Sequence of chain 1.A:
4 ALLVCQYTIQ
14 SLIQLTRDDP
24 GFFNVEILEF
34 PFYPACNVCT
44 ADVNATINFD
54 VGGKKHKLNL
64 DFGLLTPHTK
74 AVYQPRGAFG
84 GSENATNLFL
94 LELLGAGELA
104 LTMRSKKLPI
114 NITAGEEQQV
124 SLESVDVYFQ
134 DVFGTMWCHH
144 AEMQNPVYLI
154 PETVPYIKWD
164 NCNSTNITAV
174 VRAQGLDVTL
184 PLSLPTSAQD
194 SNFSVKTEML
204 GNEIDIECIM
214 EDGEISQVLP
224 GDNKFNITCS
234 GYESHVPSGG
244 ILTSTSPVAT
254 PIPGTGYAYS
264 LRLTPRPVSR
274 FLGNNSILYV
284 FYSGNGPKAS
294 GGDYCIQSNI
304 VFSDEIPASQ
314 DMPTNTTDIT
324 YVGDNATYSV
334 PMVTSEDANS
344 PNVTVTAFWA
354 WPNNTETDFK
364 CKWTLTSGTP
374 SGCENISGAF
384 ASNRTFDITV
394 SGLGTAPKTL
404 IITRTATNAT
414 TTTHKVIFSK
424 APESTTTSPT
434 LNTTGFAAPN

A small-molecule ligand and the protein it binds are described below.
Small molecule (SMILES): CC(=O)N[C@H]1[C@H](O[C@H]2[C@H](O)[C@@H](NC(C)=O)CO[C@@H]2CO)O[C@H](CO)[C@@H](O)[C@@H]1O

Binding-site contacts:
Ligand atom O5 contacts residue ASN435 of chain 1.A at 2.8 Å (h-bond).
Ligand atom C2 contacts residue ASN435 of chain 1.A at 3.5 Å.
Ligand atom N2 contacts residue ASN435 of chain 1.A at 3.8 Å.
Ligand atom C1 contacts residue ASN435 of chain 1.A at 2.1 Å.
Ligand atom C5 contacts residue ASN435 of chain 1.A at 3.8 Å.